This small molecule binds to this protein.
Small molecule (SMILES): CC(=O)N[C@@H]1[C@@H](O)[C@H](O)[C@@H](CO)O[C@H]1O

Binding-site contacts:
Ligand atom C3 contacts residue ASN443 of chain 1.B at 3.8 Å.
Ligand atom C7 contacts residue ILE442 of chain 1.B at 4.1 Å (hydrophobic).
Ligand atom C5 contacts residue ASN443 of chain 1.B at 3.7 Å.
Ligand atom C1 contacts residue ILE442 of chain 1.B at 4.3 Å (hydrophobic).
Ligand atom C4 contacts residue ASN443 of chain 1.B at 4.3 Å.
Ligand atom N2 contacts residue ASN443 of chain 1.B at 2.9 Å (h-bond).
Ligand atom C1 contacts residue ASN443 of chain 1.B at 1.4 Å.
Ligand atom N2 contacts residue ILE442 of chain 1.B at 3.7 Å.
Ligand atom C2 contacts residue ASN443 of chain 1.B at 2.5 Å.
Ligand atom C7 contacts residue ASN443 of chain 1.B at 3.5 Å.
Ligand atom O7 contacts residue ILE442 of chain 1.B at 4.2 Å.
Ligand atom O7 contacts residue ASN443 of chain 1.B at 3.2 Å (h-bond).
Ligand atom O5 contacts residue ASN443 of chain 1.B at 2.4 Å (h-bond).

Sequence of chain 1.B:
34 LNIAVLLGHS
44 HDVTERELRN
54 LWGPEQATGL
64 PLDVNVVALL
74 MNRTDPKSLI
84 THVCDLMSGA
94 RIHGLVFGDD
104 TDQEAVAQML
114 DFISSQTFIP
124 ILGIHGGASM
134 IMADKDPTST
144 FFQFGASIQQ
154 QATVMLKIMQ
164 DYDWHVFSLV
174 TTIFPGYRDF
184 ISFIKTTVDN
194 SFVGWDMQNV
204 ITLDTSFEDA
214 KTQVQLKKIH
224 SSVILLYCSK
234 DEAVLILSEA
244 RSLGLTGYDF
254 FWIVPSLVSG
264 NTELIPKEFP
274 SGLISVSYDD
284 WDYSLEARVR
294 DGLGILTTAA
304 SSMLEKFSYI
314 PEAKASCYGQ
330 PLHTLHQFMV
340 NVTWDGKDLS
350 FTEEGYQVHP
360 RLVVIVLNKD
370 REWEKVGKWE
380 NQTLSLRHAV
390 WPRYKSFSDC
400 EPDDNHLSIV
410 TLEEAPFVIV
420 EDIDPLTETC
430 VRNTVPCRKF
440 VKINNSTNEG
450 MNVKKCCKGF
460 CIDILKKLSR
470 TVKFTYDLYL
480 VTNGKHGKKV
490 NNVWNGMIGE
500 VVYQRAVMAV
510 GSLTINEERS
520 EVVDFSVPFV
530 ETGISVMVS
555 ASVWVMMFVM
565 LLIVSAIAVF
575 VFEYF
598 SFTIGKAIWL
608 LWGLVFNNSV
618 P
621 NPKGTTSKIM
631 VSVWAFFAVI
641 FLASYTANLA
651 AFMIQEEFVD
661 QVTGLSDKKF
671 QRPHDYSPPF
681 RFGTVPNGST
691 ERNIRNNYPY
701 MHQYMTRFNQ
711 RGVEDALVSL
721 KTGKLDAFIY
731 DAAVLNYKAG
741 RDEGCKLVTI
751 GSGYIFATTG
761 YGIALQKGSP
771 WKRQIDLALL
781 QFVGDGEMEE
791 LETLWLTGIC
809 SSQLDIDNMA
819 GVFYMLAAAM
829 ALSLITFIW